This small molecule binds to this protein.
Small molecule (SMILES): CCCCCCc1cc(O)c(Oc2ccccc2)cc1F

Sequence of chain 1.E:
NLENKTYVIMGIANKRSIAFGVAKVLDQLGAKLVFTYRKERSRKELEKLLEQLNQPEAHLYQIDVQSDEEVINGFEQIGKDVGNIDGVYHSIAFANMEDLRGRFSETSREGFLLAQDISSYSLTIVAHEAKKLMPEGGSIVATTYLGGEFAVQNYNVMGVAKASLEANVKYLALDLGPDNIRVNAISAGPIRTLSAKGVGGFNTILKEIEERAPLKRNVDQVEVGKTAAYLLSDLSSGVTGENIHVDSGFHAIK

Binding-site contacts:
Ligand atom CAA contacts residue GLY228 of chain 1.E at 3.6 Å.
Ligand atom FAC contacts residue ALA224 of chain 1.E at 3.1 Å.
Ligand atom CAL contacts residue TYR173 of chain 1.E at 3.9 Å (hydrophobic).
Ligand atom CAM contacts residue TYR173 of chain 1.E at 3.7 Å (hydrophobic).
Ligand atom CAA contacts residue VAL227 of chain 1.E at 3.9 Å (hydrophobic).
Ligand atom OAP contacts residue SER223 of chain 1.E at 3.7 Å.
Ligand atom CAR contacts residue NAP1 of chain 1.U at 3.1 Å.
Ligand atom CAG contacts residue SER223 of chain 1.E at 3.4 Å.
Ligand atom CAE contacts residue PHE122 of chain 1.E at 3.7 Å (hydrophobic).
Ligand atom CAL contacts residue ILE233 of chain 1.E at 3.5 Å (hydrophobic).
Ligand atom CAS contacts residue SER223 of chain 1.E at 3.6 Å.
Ligand atom CAJ contacts residue ALA224 of chain 1.E at 4.0 Å (hydrophobic).
Ligand atom CAO contacts residue NAP1 of chain 1.U at 3.4 Å.
Ligand atom CAF contacts residue LEU128 of chain 1.E at 3.6 Å (hydrophobic).
Ligand atom CAA contacts residue GLN181 of chain 1.E at 3.2 Å.
Ligand atom CAN contacts residue TYR173 of chain 1.E at 3.9 Å (hydrophobic).
Ligand atom CAM contacts residue PHE230 of chain 1.E at 3.8 Å (hydrophobic).
Ligand atom CAI contacts residue TYR183 of chain 1.E at 3.3 Å (hydrophobic).
Ligand atom CAG contacts residue ALA121 of chain 1.E at 3.9 Å (hydrophobic).
Ligand atom CAU contacts residue NAP1 of chain 1.U at 3.4 Å.
Ligand atom CAJ contacts residue NAP1 of chain 1.U at 3.4 Å.
Ligand atom CAG contacts residue NAP1 of chain 1.U at 3.9 Å.
Ligand atom CAE contacts residue ALA121 of chain 1.E at 3.7 Å (hydrophobic).
Ligand atom OAP contacts residue NAP1 of chain 1.U at 3.1 Å (h-bond).
Ligand atom CAT contacts residue NAP1 of chain 1.U at 3.3 Å.
Ligand atom OAB contacts residue NAP1 of chain 1.U at 2.4 Å (h-bond).
Ligand atom CAS contacts residue NAP1 of chain 1.U at 3.7 Å.
Ligand atom CAD contacts residue ALA123 of chain 1.E at 3.7 Å (hydrophobic).
Ligand atom CAE contacts residue SER223 of chain 1.E at 3.9 Å.
Ligand atom CAD contacts residue LEU128 of chain 1.E at 3.9 Å (hydrophobic).
Ligand atom CAD contacts residue MET186 of chain 1.E at 3.8 Å (hydrophobic).
Ligand atom FAC contacts residue PHE230 of chain 1.E at 3.2 Å.
Ligand atom CAK contacts residue VAL227 of chain 1.E at 3.7 Å (hydrophobic).
Ligand atom CAQ contacts residue NAP1 of chain 1.U at 3.4 Å.
Ligand atom CAH contacts residue VAL227 of chain 1.E at 3.8 Å (hydrophobic).
Ligand atom OAB contacts residue LYS190 of chain 1.E at 3.6 Å.
Ligand atom OAB contacts residue TYR183 of chain 1.E at 2.5 Å (h-bond).
Ligand atom CAI contacts residue NAP1 of chain 1.U at 3.5 Å.
Ligand atom CAQ contacts residue TYR183 of chain 1.E at 3.4 Å (hydrophobic).
Ligand atom FAC contacts residue NAP1 of chain 1.U at 3.0 Å.